The small molecule below binds the protein below.
Small molecule (SMILES): OC[C@H]1O[C@H](O)[C@@H](O)[C@@H](O)[C@@H]1O

Binding-site contacts:
Ligand atom C4 contacts residue THR284 of chain 1.A at 3.4 Å.
Ligand atom C6 contacts residue THR284 of chain 1.A at 4.2 Å.
Ligand atom O2 contacts residue ASP280 of chain 1.A at 4.3 Å.
Ligand atom O4 contacts residue THR284 of chain 1.A at 4.2 Å.
Ligand atom O2 contacts residue ARG119 of chain 1.A at 3.8 Å.
Ligand atom O3 contacts residue THR284 of chain 1.A at 4.3 Å.
Ligand atom C2 contacts residue THR284 of chain 1.A at 2.4 Å.
Ligand atom O3 contacts residue ARG119 of chain 1.A at 3.9 Å.
Ligand atom C3 contacts residue ARG119 of chain 1.A at 4.1 Å.
Ligand atom O2 contacts residue THR284 of chain 1.A at 3.6 Å.
Ligand atom O5 contacts residue THR284 of chain 1.A at 2.4 Å (h-bond).
Ligand atom C2 contacts residue ARG119 of chain 1.A at 3.5 Å.
Ligand atom C1 contacts residue THR284 of chain 1.A at 1.4 Å.
Ligand atom C2 contacts residue ILE282 of chain 1.A at 4.5 Å (hydrophobic).
Ligand atom O2 contacts residue ILE282 of chain 1.A at 4.2 Å.
Ligand atom C3 contacts residue THR284 of chain 1.A at 3.0 Å.
Ligand atom C5 contacts residue THR284 of chain 1.A at 2.8 Å.
Ligand atom C1 contacts residue PRO283 of chain 1.A at 4.0 Å (hydrophobic).
Ligand atom O6 contacts residue THR284 of chain 1.A at 4.4 Å.

Sequence of chain 1.A:
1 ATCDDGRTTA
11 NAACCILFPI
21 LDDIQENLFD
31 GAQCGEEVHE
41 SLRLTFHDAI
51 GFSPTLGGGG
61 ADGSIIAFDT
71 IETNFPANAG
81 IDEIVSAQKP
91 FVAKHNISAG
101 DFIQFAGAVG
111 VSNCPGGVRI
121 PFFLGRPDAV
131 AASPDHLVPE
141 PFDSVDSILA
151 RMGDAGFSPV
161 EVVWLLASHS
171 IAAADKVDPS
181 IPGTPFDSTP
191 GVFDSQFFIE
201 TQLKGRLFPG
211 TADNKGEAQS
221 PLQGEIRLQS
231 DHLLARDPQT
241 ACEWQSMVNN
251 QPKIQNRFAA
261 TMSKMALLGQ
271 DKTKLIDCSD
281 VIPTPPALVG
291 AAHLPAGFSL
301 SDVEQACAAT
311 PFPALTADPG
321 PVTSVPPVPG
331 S